Sequence of chain 1.B:
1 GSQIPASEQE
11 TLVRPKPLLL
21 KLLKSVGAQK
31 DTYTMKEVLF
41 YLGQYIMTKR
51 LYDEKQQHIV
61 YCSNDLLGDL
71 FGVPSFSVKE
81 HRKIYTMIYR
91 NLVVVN

Binding-site contacts:
Ligand atom C14 contacts residue MET47 of chain 1.B at 3.5 Å (hydrophobic).
Ligand atom C14 contacts residue GLY43 of chain 1.B at 3.6 Å.
Ligand atom CL1 contacts residue ILE84 of chain 1.B at 3.9 Å.
Ligand atom C13 contacts residue ILE46 of chain 1.B at 3.7 Å (hydrophobic).
Ligand atom CL2 contacts residue ILE84 of chain 1.B at 3.8 Å.
Ligand atom C1 contacts residue LEU39 of chain 1.B at 4.1 Å (hydrophobic).
Ligand atom I1 contacts residue TYR52 of chain 1.B at 3.9 Å.
Ligand atom C6 contacts residue VAL78 of chain 1.B at 3.5 Å (hydrophobic).
Ligand atom C22 contacts residue LEU39 of chain 1.B at 3.5 Å (hydrophobic).
Ligand atom C23 contacts residue LEU39 of chain 1.B at 3.2 Å (hydrophobic).
Ligand atom C6 contacts residue HIS81 of chain 1.B at 3.4 Å.
Ligand atom C23 contacts residue LEU42 of chain 1.B at 4.1 Å (hydrophobic).
Ligand atom C6 contacts residue ILE84 of chain 1.B at 4.1 Å (hydrophobic).
Ligand atom C2 contacts residue GLY1 of chain 1.B at 3.6 Å.
Ligand atom I1 contacts residue GLN57 of chain 1.B at 3.2 Å.
Ligand atom C23 contacts residue GLY43 of chain 1.B at 3.3 Å.
Ligand atom CL1 contacts residue LEU39 of chain 1.B at 4.0 Å.
Ligand atom C5 contacts residue HIS81 of chain 1.B at 3.5 Å.
Ligand atom O1 contacts residue SER2 of chain 1.B at 3.5 Å (h-bond).
Ligand atom C21 contacts residue LEU39 of chain 1.B at 4.1 Å (hydrophobic).
Ligand atom C3 contacts residue GLY1 of chain 1.B at 4.2 Å.
Ligand atom N2 contacts residue GLY43 of chain 1.B at 3.8 Å.
Ligand atom C20 contacts residue ILE84 of chain 1.B at 3.9 Å (hydrophobic).
Ligand atom C2 contacts residue LEU39 of chain 1.B at 3.6 Å (hydrophobic).
Ligand atom CL2 contacts residue PHE76 of chain 1.B at 3.7 Å.
Ligand atom CL2 contacts residue ILE46 of chain 1.B at 3.7 Å.
Ligand atom C13 contacts residue MET47 of chain 1.B at 3.5 Å (hydrophobic).
Ligand atom C20 contacts residue LEU39 of chain 1.B at 4.2 Å (hydrophobic).
Ligand atom C16 contacts residue GLY43 of chain 1.B at 4.1 Å.
Ligand atom CL1 contacts residue HIS81 of chain 1.B at 3.6 Å.
Ligand atom CL1 contacts residue TYR85 of chain 1.B at 3.6 Å.
Ligand atom C1 contacts residue HIS81 of chain 1.B at 4.0 Å.
Ligand atom C5 contacts residue VAL78 of chain 1.B at 3.4 Å (hydrophobic).
Ligand atom C11 contacts residue VAL78 of chain 1.B at 3.9 Å (hydrophobic).
Ligand atom C22 contacts residue LEU42 of chain 1.B at 3.7 Å (hydrophobic).
Ligand atom C21 contacts residue ILE46 of chain 1.B at 3.6 Å (hydrophobic).
Ligand atom C22 contacts residue GLY43 of chain 1.B at 3.5 Å.
Ligand atom CL2 contacts residue PHE71 of chain 1.B at 4.0 Å.
Ligand atom C22 contacts residue ILE46 of chain 1.B at 3.7 Å (hydrophobic).
Ligand atom I1 contacts residue VAL78 of chain 1.B at 4.1 Å.

This protein binds this small molecule.
Small molecule (SMILES): O=C(O)[C@H](c1ccc(Cl)cc1)N1C(=O)c2cc(I)ccc2NC(=O)[C@@H]1c1ccc(Cl)cc1